A protein and the small-molecule ligand that binds it are described below.
Small molecule (SMILES): Cc1[nH]c(C(=O)NC2CCN(c3ncccc3[N+](=O)[O-])CC2)cc1Br

Binding-site contacts:
Ligand atom N22 contacts residue PRO75 of chain 1.B at 3.9 Å.
Ligand atom O9 contacts residue GLU46 of chain 1.B at 3.4 Å.
Ligand atom C2 contacts residue ASP69 of chain 1.B at 3.6 Å.
Ligand atom C17 contacts residue ARG72 of chain 1.B at 3.9 Å.
Ligand atom C15 contacts residue GLU46 of chain 1.B at 3.8 Å.
Ligand atom N22 contacts residue ARG72 of chain 1.B at 3.3 Å.
Ligand atom C2 contacts residue SER43 of chain 1.B at 3.8 Å.
Ligand atom C2 contacts residue ASN42 of chain 1.B at 4.0 Å.
Ligand atom C15 contacts residue GLY73 of chain 1.B at 3.6 Å.
Ligand atom C4 contacts residue ILE74 of chain 1.B at 3.7 Å (hydrophobic).
Ligand atom N14 contacts residue ARG72 of chain 1.B at 3.9 Å.
Ligand atom N6 contacts residue SER43 of chain 1.B at 3.8 Å.
Ligand atom C19 contacts residue PRO75 of chain 1.B at 3.8 Å (hydrophobic).
Ligand atom C18 contacts residue PRO75 of chain 1.B at 3.5 Å (hydrophobic).
Ligand atom BR contacts residue ILE140 of chain 1.B at 3.7 Å.
Ligand atom C13 contacts residue GLU46 of chain 1.B at 4.0 Å.
Ligand atom N6 contacts residue THR138 of chain 1.B at 3.8 Å.
Ligand atom N23 contacts residue PRO75 of chain 1.B at 3.9 Å.
Ligand atom O9 contacts residue ASP69 of chain 1.B at 3.8 Å.
Ligand atom C17 contacts residue PRO75 of chain 1.B at 3.5 Å (hydrophobic).
Ligand atom C21 contacts residue ARG72 of chain 1.B at 3.4 Å.
Ligand atom C15 contacts residue PRO75 of chain 1.B at 3.9 Å (hydrophobic).
Ligand atom N22 contacts residue ARG109 of chain 1.B at 3.9 Å.
Ligand atom C4 contacts residue ASN42 of chain 1.B at 3.5 Å.
Ligand atom C15 contacts residue ARG72 of chain 1.B at 3.7 Å.
Ligand atom C1 contacts residue SER43 of chain 1.B at 3.3 Å.
Ligand atom C16 contacts residue ILE74 of chain 1.B at 3.8 Å (hydrophobic).
Ligand atom C16 contacts residue GLU46 of chain 1.B at 4.0 Å.
Ligand atom C2 contacts residue THR138 of chain 1.B at 3.9 Å.
Ligand atom O25 contacts residue PRO75 of chain 1.B at 3.5 Å.
Ligand atom C13 contacts residue ARG72 of chain 1.B at 3.6 Å.
Ligand atom C5 contacts residue ASN42 of chain 1.B at 3.9 Å.
Ligand atom C16 contacts residue GLY73 of chain 1.B at 3.5 Å.
Ligand atom C3 contacts residue ASN42 of chain 1.B at 3.5 Å.
Ligand atom N6 contacts residue ASP69 of chain 1.B at 2.9 Å (salt-bridge).
Ligand atom C1 contacts residue ASP69 of chain 1.B at 3.6 Å.
Ligand atom C1 contacts residue ILE39 of chain 1.B at 3.9 Å (hydrophobic).
Ligand atom C11 contacts residue GLU46 of chain 1.B at 3.6 Å.
Ligand atom BR contacts residue ASN42 of chain 1.B at 3.7 Å.
Ligand atom N14 contacts residue PRO75 of chain 1.B at 3.6 Å.

Sequence of chain 1.B:
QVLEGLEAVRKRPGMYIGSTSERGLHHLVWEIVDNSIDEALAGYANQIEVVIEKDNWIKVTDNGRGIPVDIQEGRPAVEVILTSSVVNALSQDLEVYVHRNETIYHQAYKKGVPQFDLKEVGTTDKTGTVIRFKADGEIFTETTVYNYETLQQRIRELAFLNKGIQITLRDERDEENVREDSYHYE